Binding-site contacts:
Ligand atom C7 contacts residue LEU158 of chain 1.K at 3.6 Å (hydrophobic).
Ligand atom C1 contacts residue THR93 of chain 1.K at 4.1 Å.
Ligand atom C18 contacts residue PHE156 of chain 1.K at 3.6 Å (hydrophobic).
Ligand atom O1 contacts residue SER104 of chain 1.K at 3.4 Å (h-bond).
Ligand atom C12 contacts residue TYR133 of chain 1.K at 3.7 Å (hydrophobic).
Ligand atom C1 contacts residue SER104 of chain 1.K at 3.9 Å.
Ligand atom C20 contacts residue TYR133 of chain 1.K at 4.1 Å (hydrophobic).
Ligand atom C23 contacts residue PHE144 of chain 1.K at 4.0 Å (hydrophobic).
Ligand atom O3 contacts residue VAL28 of chain 1.L at 3.3 Å (h-bond).
Ligand atom O3 contacts residue ALA29 of chain 1.L at 3.5 Å.
Ligand atom C28 contacts residue ALA29 of chain 1.L at 3.8 Å (hydrophobic).
Ligand atom C11 contacts residue TYR133 of chain 1.K at 3.7 Å (hydrophobic).
Ligand atom C3 contacts residue SER146 of chain 1.K at 3.4 Å.
Ligand atom C27 contacts residue PHE138 of chain 1.K at 3.8 Å (hydrophobic).
Ligand atom O6 contacts residue HIS193 of chain 1.L at 3.1 Å (h-bond).
Ligand atom O3 contacts residue VAL160 of chain 1.K at 3.8 Å.
Ligand atom C2 contacts residue SER146 of chain 1.K at 3.6 Å.
Ligand atom C21 contacts residue PHE166 of chain 1.K at 3.3 Å (hydrophobic).
Ligand atom C21 contacts residue VAL170 of chain 1.K at 3.8 Å (hydrophobic).
Ligand atom C31 contacts residue VAL160 of chain 1.K at 3.4 Å (hydrophobic).
Ligand atom C20 contacts residue PHE25 of chain 1.L at 4.1 Å (hydrophobic).
Ligand atom C32 contacts residue ASN162 of chain 1.K at 3.0 Å.
Ligand atom O5 contacts residue VAL28 of chain 1.L at 3.1 Å (h-bond).
Ligand atom C31 contacts residue VAL28 of chain 1.L at 4.1 Å (hydrophobic).
Ligand atom C2 contacts residue THR93 of chain 1.K at 3.3 Å.
Ligand atom O2 contacts residue VAL160 of chain 1.K at 3.8 Å.
Ligand atom C32 contacts residue VAL160 of chain 1.K at 3.5 Å (hydrophobic).
Ligand atom C12 contacts residue PHE144 of chain 1.K at 3.7 Å (hydrophobic).
Ligand atom C15 contacts residue VAL160 of chain 1.K at 3.9 Å (hydrophobic).
Ligand atom C4 contacts residue SER146 of chain 1.K at 4.0 Å.
Ligand atom O3 contacts residue GLN30 of chain 1.L at 4.0 Å.
Ligand atom C6 contacts residue LEU158 of chain 1.K at 3.8 Å (hydrophobic).
Ligand atom C19 contacts residue PHE144 of chain 1.K at 4.0 Å (hydrophobic).
Ligand atom C32 contacts residue PHE166 of chain 1.K at 3.6 Å (hydrophobic).
Ligand atom C28 contacts residue PHE134 of chain 1.K at 3.9 Å (hydrophobic).
Ligand atom C28 contacts residue TYR133 of chain 1.K at 3.8 Å (hydrophobic).
Ligand atom O2 contacts residue PHE166 of chain 1.K at 3.4 Å.
Ligand atom C11 contacts residue PHE144 of chain 1.K at 4.0 Å (hydrophobic).
Ligand atom O5 contacts residue ALA29 of chain 1.L at 3.6 Å.
Ligand atom O1 contacts residue TYR133 of chain 1.K at 2.8 Å (h-bond).

The small molecule below binds the protein below.
Small molecule (SMILES): CC(=O)O[C@H]1C[C@@]2(C)[C@@H](C[C@@H](O)[C@H]3[C@@]4(C)CC[C@@H](O)[C@@H](C)[C@@H]4CC[C@@]32C)/C1=C(\CCC=C(C)C)C(=O)O

Sequence of chain 1.K:
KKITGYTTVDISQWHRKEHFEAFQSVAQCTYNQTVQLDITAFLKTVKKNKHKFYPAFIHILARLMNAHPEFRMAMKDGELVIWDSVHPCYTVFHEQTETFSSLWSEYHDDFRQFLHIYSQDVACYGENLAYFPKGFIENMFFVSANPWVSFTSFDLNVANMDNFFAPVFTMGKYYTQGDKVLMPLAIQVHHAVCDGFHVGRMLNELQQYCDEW

Sequence of chain 1.L:
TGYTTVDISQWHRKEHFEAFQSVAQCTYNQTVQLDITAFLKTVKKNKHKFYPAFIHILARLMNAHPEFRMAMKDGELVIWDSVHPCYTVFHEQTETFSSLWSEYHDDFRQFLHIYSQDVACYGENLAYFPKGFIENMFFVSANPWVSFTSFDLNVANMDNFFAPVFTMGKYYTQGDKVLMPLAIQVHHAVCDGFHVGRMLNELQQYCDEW